A small-molecule ligand and the protein it binds are described below.
Small molecule (SMILES): Nc1ncnc2c1ncn2[C@@H]1O[C@H](CO[P](=O)(O)O[P](=O)(O)NP(=O)(O)O)[C@@H](O)[C@H]1O

Sequence of chain 1.B:
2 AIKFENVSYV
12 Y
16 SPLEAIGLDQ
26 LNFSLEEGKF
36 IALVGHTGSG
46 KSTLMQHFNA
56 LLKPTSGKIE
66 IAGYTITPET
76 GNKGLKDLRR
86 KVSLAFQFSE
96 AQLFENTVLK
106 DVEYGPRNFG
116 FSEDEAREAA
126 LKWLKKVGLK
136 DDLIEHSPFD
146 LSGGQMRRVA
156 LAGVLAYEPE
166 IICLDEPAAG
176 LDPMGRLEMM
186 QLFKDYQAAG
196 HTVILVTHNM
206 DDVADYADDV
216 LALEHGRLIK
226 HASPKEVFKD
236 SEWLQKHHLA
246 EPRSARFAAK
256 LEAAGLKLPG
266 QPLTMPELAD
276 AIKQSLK

Binding-site contacts:
Ligand atom O5' contacts residue THR48 of chain 1.B at 4.0 Å.
Ligand atom O3A contacts residue GLY45 of chain 1.B at 3.3 Å (h-bond).
Ligand atom O2G contacts residue LYS46 of chain 1.B at 2.6 Å (salt-bridge).
Ligand atom PB contacts residue GLY45 of chain 1.B at 3.8 Å.
Ligand atom C5' contacts residue GLY45 of chain 1.B at 3.7 Å.
Ligand atom O2B contacts residue SER47 of chain 1.B at 2.7 Å (h-bond).
Ligand atom O1A contacts residue SER47 of chain 1.B at 3.8 Å.
Ligand atom C2 contacts residue THR48 of chain 1.B at 4.0 Å.
Ligand atom O2B contacts residue GLY45 of chain 1.B at 3.5 Å.
Ligand atom C5' contacts residue GLY43 of chain 1.B at 4.1 Å.
Ligand atom O2G contacts residue HIS203 of chain 1.B at 4.0 Å.
Ligand atom PG contacts residue LYS46 of chain 1.B at 3.9 Å.
Ligand atom PA contacts residue THR48 of chain 1.B at 4.0 Å.
Ligand atom PB contacts residue LYS46 of chain 1.B at 3.9 Å.
Ligand atom C2 contacts residue GLY22 of chain 1.B at 3.9 Å.
Ligand atom O1G contacts residue MG1 of chain 1.G at 3.0 Å.
Ligand atom O1B contacts residue GLY43 of chain 1.B at 2.8 Å (h-bond).
Ligand atom O1A contacts residue LYS46 of chain 1.B at 4.0 Å.
Ligand atom O1A contacts residue THR48 of chain 1.B at 2.9 Å (h-bond).
Ligand atom N7 contacts residue TYR12 of chain 1.B at 3.9 Å.
Ligand atom PA contacts residue GLY45 of chain 1.B at 3.8 Å.
Ligand atom O1B contacts residue SER44 of chain 1.B at 3.4 Å (h-bond).
Ligand atom N3 contacts residue THR48 of chain 1.B at 4.1 Å.
Ligand atom O1A contacts residue GLY45 of chain 1.B at 3.2 Å.
Ligand atom C2 contacts residue TYR10 of chain 1.B at 3.7 Å (hydrophobic).
Ligand atom C6 contacts residue TYR12 of chain 1.B at 4.1 Å (hydrophobic).
Ligand atom O1B contacts residue LYS46 of chain 1.B at 3.1 Å (salt-bridge).
Ligand atom N1 contacts residue TYR10 of chain 1.B at 3.2 Å.
Ligand atom O2B contacts residue LYS46 of chain 1.B at 2.8 Å (salt-bridge).
Ligand atom O1B contacts residue GLY45 of chain 1.B at 3.8 Å.
Ligand atom PB contacts residue GLY43 of chain 1.B at 4.0 Å.
Ligand atom O3A contacts residue SER44 of chain 1.B at 4.1 Å.
Ligand atom O1G contacts residue LYS46 of chain 1.B at 4.1 Å.
Ligand atom O2G contacts residue GLY43 of chain 1.B at 4.0 Å.
Ligand atom N3 contacts residue GLY22 of chain 1.B at 3.6 Å.
Ligand atom O1B contacts residue THR42 of chain 1.B at 3.9 Å.
Ligand atom C5 contacts residue TYR12 of chain 1.B at 3.9 Å (hydrophobic).
Ligand atom O3A contacts residue GLY43 of chain 1.B at 3.7 Å.
Ligand atom O4' contacts residue GLY22 of chain 1.B at 4.0 Å.
Ligand atom O1G contacts residue SER47 of chain 1.B at 3.1 Å (h-bond).